Binding-site contacts:
Ligand atom C5 contacts residue ASP42 of chain 1.A at 4.4 Å.
Ligand atom C1 contacts residue ASN70 of chain 1.A at 2.0 Å.
Ligand atom C7 contacts residue ASP42 of chain 1.A at 4.4 Å.
Ligand atom O5 contacts residue ASP42 of chain 1.A at 3.8 Å.
Ligand atom C3 contacts residue ASN70 of chain 1.A at 4.2 Å.
Ligand atom O6 contacts residue THR44 of chain 1.A at 3.8 Å.
Ligand atom C4 contacts residue ASN70 of chain 1.A at 4.4 Å.
Ligand atom C6 contacts residue ASP42 of chain 1.A at 3.8 Å.
Ligand atom O7 contacts residue ASN70 of chain 1.A at 3.7 Å.
Ligand atom C1 contacts residue ASP42 of chain 1.A at 3.9 Å.
Ligand atom C2 contacts residue ASP42 of chain 1.A at 3.9 Å.
Ligand atom C5 contacts residue ASN70 of chain 1.A at 3.9 Å.
Ligand atom O5 contacts residue ASN70 of chain 1.A at 2.5 Å (h-bond).
Ligand atom O7 contacts residue ASP42 of chain 1.A at 3.8 Å.
Ligand atom C4 contacts residue ASP42 of chain 1.A at 4.5 Å.
Ligand atom C2 contacts residue ASN70 of chain 1.A at 2.8 Å.
Ligand atom O6 contacts residue ASP42 of chain 1.A at 4.2 Å.
Ligand atom C7 contacts residue ASN70 of chain 1.A at 3.7 Å.
Ligand atom O6 contacts residue THR72 of chain 1.A at 4.1 Å.
Ligand atom N2 contacts residue ASN70 of chain 1.A at 3.3 Å (h-bond).

Sequence of chain 1.A:
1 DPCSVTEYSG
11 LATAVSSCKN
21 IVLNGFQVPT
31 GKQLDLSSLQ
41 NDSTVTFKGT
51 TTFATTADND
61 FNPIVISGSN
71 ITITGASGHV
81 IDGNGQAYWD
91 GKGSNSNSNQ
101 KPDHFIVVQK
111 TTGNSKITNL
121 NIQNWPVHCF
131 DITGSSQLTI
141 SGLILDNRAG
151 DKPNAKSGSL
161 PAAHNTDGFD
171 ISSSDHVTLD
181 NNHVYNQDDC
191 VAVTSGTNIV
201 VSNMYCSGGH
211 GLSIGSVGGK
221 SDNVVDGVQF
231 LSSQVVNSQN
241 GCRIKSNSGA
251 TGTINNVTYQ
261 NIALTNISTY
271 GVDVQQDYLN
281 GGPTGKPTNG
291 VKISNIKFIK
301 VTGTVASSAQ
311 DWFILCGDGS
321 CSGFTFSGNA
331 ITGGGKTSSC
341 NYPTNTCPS

A protein and the small-molecule ligand that binds it are described below.
Small molecule (SMILES): CC(=O)N[C@H]1[C@H](O[C@H]2[C@H](O)[C@@H](NC(C)=O)CO[C@@H]2CO)O[C@H](CO)[C@@H](O)[C@@H]1O